Binding-site contacts:
Ligand atom O6 contacts residue ASN631 of chain 1.A at 4.0 Å.
Ligand atom C4 contacts residue ASN631 of chain 1.A at 4.2 Å.
Ligand atom C1 contacts residue ASN631 of chain 1.A at 1.4 Å.
Ligand atom O7 contacts residue ASN631 of chain 1.A at 3.0 Å (h-bond).
Ligand atom C8 contacts residue ASN631 of chain 1.A at 4.3 Å.
Ligand atom C7 contacts residue ASN631 of chain 1.A at 3.1 Å.
Ligand atom N2 contacts residue ASN631 of chain 1.A at 2.9 Å (h-bond).
Ligand atom C2 contacts residue ASN631 of chain 1.A at 2.5 Å.
Ligand atom C3 contacts residue ASN631 of chain 1.A at 3.8 Å.
Ligand atom C5 contacts residue ASN631 of chain 1.A at 3.7 Å.
Ligand atom O5 contacts residue ASN631 of chain 1.A at 2.4 Å (h-bond).

The small molecule below binds the protein below.
Small molecule (SMILES): CC(=O)N[C@@H]1[C@@H](O)[C@H](O)[C@@H](CO)O[C@H]1O

Sequence of chain 1.A:
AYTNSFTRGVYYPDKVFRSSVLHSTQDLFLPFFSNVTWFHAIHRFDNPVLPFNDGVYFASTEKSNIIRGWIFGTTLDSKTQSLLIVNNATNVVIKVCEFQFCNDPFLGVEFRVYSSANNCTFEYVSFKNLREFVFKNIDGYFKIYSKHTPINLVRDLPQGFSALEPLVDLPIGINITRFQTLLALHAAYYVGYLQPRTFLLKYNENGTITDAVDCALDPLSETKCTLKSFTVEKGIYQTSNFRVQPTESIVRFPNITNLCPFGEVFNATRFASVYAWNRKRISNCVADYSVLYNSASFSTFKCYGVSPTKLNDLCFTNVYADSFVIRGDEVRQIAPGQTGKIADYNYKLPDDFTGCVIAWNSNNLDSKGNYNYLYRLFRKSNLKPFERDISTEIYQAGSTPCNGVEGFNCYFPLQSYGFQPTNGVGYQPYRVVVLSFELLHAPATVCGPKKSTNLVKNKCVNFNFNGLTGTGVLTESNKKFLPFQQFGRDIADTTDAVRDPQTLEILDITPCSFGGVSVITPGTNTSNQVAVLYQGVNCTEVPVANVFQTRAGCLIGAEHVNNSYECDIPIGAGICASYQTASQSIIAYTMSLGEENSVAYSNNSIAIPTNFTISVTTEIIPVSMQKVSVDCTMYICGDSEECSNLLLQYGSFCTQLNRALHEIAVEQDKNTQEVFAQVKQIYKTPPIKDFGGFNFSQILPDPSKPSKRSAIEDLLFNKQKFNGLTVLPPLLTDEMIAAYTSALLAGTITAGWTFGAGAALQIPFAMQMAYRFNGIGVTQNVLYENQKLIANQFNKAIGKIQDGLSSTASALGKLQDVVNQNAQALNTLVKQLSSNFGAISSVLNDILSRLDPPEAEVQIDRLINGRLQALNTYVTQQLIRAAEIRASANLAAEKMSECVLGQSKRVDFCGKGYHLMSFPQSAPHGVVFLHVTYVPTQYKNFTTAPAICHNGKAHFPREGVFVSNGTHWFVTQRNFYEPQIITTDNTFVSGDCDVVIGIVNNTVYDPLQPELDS